Sequence of chain 9.A:
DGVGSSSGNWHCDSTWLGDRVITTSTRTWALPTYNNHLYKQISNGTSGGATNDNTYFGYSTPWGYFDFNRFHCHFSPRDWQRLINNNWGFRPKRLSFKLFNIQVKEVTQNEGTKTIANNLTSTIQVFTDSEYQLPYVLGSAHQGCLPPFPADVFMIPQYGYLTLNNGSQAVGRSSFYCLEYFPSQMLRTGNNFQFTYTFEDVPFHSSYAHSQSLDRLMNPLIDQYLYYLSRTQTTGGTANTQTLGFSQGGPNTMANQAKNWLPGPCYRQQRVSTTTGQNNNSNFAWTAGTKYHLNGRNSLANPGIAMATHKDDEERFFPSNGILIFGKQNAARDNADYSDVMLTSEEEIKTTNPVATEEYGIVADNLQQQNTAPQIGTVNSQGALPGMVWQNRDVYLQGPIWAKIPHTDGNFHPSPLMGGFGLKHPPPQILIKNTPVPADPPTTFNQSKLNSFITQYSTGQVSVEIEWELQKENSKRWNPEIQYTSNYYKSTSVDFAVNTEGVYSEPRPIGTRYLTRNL

The protein below binds the small molecule below.
Small molecule (SMILES): Nc1ccn([C@H]2C[C@H](O[P](=O)(O)OC[C@H]3O[C@@H](n4cnc5c(N)ncnc54)C[C@@H]3O)[C@@H](CO)O2)c(=O)n1

Binding-site contacts:
Ligand atom C1' contacts residue PRO203 of chain 9.A at 4.1 Å (hydrophobic).
Ligand atom C6 contacts residue GLY422 of chain 9.A at 3.7 Å.
Ligand atom C6 contacts residue PRO203 of chain 9.A at 4.0 Å (hydrophobic).
Ligand atom C5 contacts residue PRO203 of chain 9.A at 4.0 Å (hydrophobic).
Ligand atom C5 contacts residue VAL202 of chain 9.A at 3.6 Å (hydrophobic).
Ligand atom C6 contacts residue PRO203 of chain 9.A at 4.0 Å (hydrophobic).
Ligand atom C4 contacts residue ASP201 of chain 9.A at 3.5 Å.
Ligand atom C5 contacts residue PRO203 of chain 9.A at 3.8 Å (hydrophobic).
Ligand atom N4 contacts residue VAL202 of chain 9.A at 2.9 Å (h-bond).
Ligand atom N7 contacts residue HIS413 of chain 9.A at 4.2 Å.
Ligand atom C2 contacts residue PRO203 of chain 9.A at 4.0 Å (hydrophobic).
Ligand atom C5 contacts residue ARG91 of chain 9.A at 4.2 Å.
Ligand atom N6 contacts residue VAL202 of chain 9.A at 4.2 Å.
Ligand atom N6 contacts residue GLY420 of chain 9.A at 3.7 Å.
Ligand atom N1 contacts residue VAL202 of chain 9.A at 3.5 Å.
Ligand atom N1 contacts residue PRO203 of chain 9.A at 4.2 Å.
Ligand atom C5 contacts residue ASP201 of chain 9.A at 3.3 Å.
Ligand atom N6 contacts residue SER415 of chain 9.A at 3.8 Å.
Ligand atom N4 contacts residue ASP201 of chain 9.A at 2.6 Å.
Ligand atom N6 contacts residue PHE421 of chain 9.A at 3.8 Å.
Ligand atom N7 contacts residue ASN392 of chain 9.A at 4.2 Å.
Ligand atom C4 contacts residue PRO203 of chain 9.A at 4.0 Å (hydrophobic).
Ligand atom N7 contacts residue SER415 of chain 9.A at 3.9 Å.
Ligand atom N3 contacts residue ASP201 of chain 9.A at 4.2 Å.
Ligand atom C2 contacts residue GLY422 of chain 9.A at 3.2 Å.
Ligand atom N1 contacts residue GLY422 of chain 9.A at 2.9 Å (h-bond).
Ligand atom N6 contacts residue GLY422 of chain 9.A at 3.3 Å (h-bond).
Ligand atom C2' contacts residue HIS413 of chain 9.A at 3.7 Å.
Ligand atom C6 contacts residue VAL202 of chain 9.A at 4.2 Å (hydrophobic).
Ligand atom N7 contacts residue PRO203 of chain 9.A at 4.1 Å.
Ligand atom C2 contacts residue VAL202 of chain 9.A at 4.1 Å (hydrophobic).
Ligand atom C6 contacts residue SER415 of chain 9.A at 4.1 Å.
Ligand atom C8 contacts residue HIS413 of chain 9.A at 3.9 Å.
Ligand atom N1 contacts residue PRO203 of chain 9.A at 3.8 Å.
Ligand atom C2' contacts residue PRO414 of chain 9.A at 3.6 Å (hydrophobic).
Ligand atom C6 contacts residue VAL202 of chain 9.A at 4.1 Å (hydrophobic).
Ligand atom O3' contacts residue PRO414 of chain 9.A at 4.2 Å.
Ligand atom C2' contacts residue PRO203 of chain 9.A at 3.3 Å (hydrophobic).
Ligand atom C4 contacts residue PRO203 of chain 9.A at 4.1 Å (hydrophobic).
Ligand atom C4 contacts residue VAL202 of chain 9.A at 3.7 Å (hydrophobic).